Binding-site contacts:
Ligand atom N2 contacts residue GLN99 of chain 1.A at 2.9 Å (h-bond).
Ligand atom C11 contacts residue LEU98 of chain 1.A at 4.0 Å (hydrophobic).
Ligand atom C8 contacts residue ILE29 of chain 1.A at 4.1 Å (hydrophobic).
Ligand atom C3 contacts residue ASN102 of chain 1.A at 3.3 Å.
Ligand atom N3 contacts residue MET96 of chain 1.A at 4.1 Å.
Ligand atom C15 contacts residue LEU164 of chain 1.A at 4.0 Å (hydrophobic).
Ligand atom C2 contacts residue ASP105 of chain 1.A at 4.1 Å.
Ligand atom N contacts residue ILE37 of chain 1.A at 4.0 Å.
Ligand atom C14 contacts residue LYS52 of chain 1.A at 3.6 Å.
Ligand atom C4 contacts residue ASP105 of chain 1.A at 3.7 Å.
Ligand atom C7 contacts residue ILE29 of chain 1.A at 3.4 Å (hydrophobic).
Ligand atom C2 contacts residue SER147 of chain 1.A at 4.0 Å.
Ligand atom C13 contacts residue CYS80 of chain 1.A at 3.7 Å (hydrophobic).
Ligand atom C16 contacts residue LEU164 of chain 1.A at 3.8 Å (hydrophobic).
Ligand atom C12 contacts residue GLN97 of chain 1.A at 4.0 Å.
Ligand atom C4 contacts residue ASN102 of chain 1.A at 3.6 Å.
Ligand atom C13 contacts residue MET96 of chain 1.A at 3.5 Å (hydrophobic).
Ligand atom C16 contacts residue ASN102 of chain 1.A at 4.0 Å.
Ligand atom N3 contacts residue GLN97 of chain 1.A at 3.0 Å (h-bond).
Ligand atom C13 contacts residue GLN97 of chain 1.A at 4.0 Å.
Ligand atom C9 contacts residue ILE37 of chain 1.A at 4.0 Å (hydrophobic).
Ligand atom C3 contacts residue ASP105 of chain 1.A at 3.3 Å.
Ligand atom C13 contacts residue LEU164 of chain 1.A at 3.5 Å (hydrophobic).
Ligand atom C17 contacts residue SER147 of chain 1.A at 3.9 Å.
Ligand atom N3 contacts residue CYS80 of chain 1.A at 3.6 Å (h-bond).
Ligand atom N3 contacts residue ALA50 of chain 1.A at 3.5 Å.
Ligand atom C8 contacts residue ILE37 of chain 1.A at 4.0 Å (hydrophobic).
Ligand atom C12 contacts residue GLN99 of chain 1.A at 3.9 Å.
Ligand atom C16 contacts residue SER147 of chain 1.A at 3.8 Å.
Ligand atom C2 contacts residue ASN102 of chain 1.A at 4.0 Å.
Ligand atom C17 contacts residue ASN102 of chain 1.A at 3.6 Å.
Ligand atom C10 contacts residue LEU164 of chain 1.A at 3.9 Å (hydrophobic).
Ligand atom C14 contacts residue LEU164 of chain 1.A at 3.3 Å (hydrophobic).
Ligand atom O contacts residue ILE29 of chain 1.A at 3.9 Å.
Ligand atom N contacts residue LEU164 of chain 1.A at 3.8 Å.
Ligand atom C13 contacts residue ALA50 of chain 1.A at 4.0 Å (hydrophobic).
Ligand atom C11 contacts residue GLN99 of chain 1.A at 3.6 Å.
Ligand atom N2 contacts residue LEU98 of chain 1.A at 3.8 Å.
Ligand atom C1 contacts residue SER147 of chain 1.A at 4.0 Å.
Ligand atom C12 contacts residue ALA50 of chain 1.A at 3.7 Å (hydrophobic).

Sequence of chain 1.A:
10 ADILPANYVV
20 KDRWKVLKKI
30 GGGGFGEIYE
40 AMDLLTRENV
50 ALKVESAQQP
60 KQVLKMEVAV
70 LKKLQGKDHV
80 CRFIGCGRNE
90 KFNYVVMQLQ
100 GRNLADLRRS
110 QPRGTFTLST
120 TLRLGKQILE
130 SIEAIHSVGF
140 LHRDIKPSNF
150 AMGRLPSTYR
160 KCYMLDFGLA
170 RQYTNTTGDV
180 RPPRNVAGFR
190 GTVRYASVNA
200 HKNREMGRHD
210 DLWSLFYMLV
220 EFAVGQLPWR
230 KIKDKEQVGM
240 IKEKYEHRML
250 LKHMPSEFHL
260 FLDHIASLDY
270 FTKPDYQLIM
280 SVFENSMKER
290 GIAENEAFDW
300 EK

The protein below binds the small molecule below.
Small molecule (SMILES): Clc1ccccc1Oc1ccc(Nc2ncnc3[nH]ccc23)cc1